Binding-site contacts:
Ligand atom O30 contacts residue HIS172 of chain 2.A at 3.6 Å.
Ligand atom C21 contacts residue CYS145 of chain 2.A at 1.8 Å (hydrophobic).
Ligand atom C29 contacts residue HIS163 of chain 2.A at 3.7 Å.
Ligand atom O8 contacts residue GLU166 of chain 2.A at 3.8 Å.
Ligand atom N28 contacts residue SER1 of chain 1.A at 3.8 Å.
Ligand atom C15 contacts residue HIS164 of chain 2.A at 3.9 Å.
Ligand atom C12 contacts residue HIS164 of chain 2.A at 3.7 Å.
Ligand atom N28 contacts residue PHE140 of chain 2.A at 3.4 Å (h-bond).
Ligand atom C5 contacts residue ASN142 of chain 2.A at 3.7 Å.
Ligand atom N19 contacts residue MET165 of chain 2.A at 4.0 Å.
Ligand atom C24 contacts residue SER144 of chain 2.A at 4.0 Å.
Ligand atom O10 contacts residue MET165 of chain 2.A at 3.4 Å.
Ligand atom N28 contacts residue GLU166 of chain 2.A at 3.1 Å (salt-bridge).
Ligand atom C24 contacts residue CYS145 of chain 2.A at 3.1 Å (hydrophobic).
Ligand atom C26 contacts residue LEU141 of chain 2.A at 4.0 Å (hydrophobic).
Ligand atom N19 contacts residue HIS164 of chain 2.A at 2.9 Å (h-bond).
Ligand atom O30 contacts residue HIS163 of chain 2.A at 2.7 Å (h-bond).
Ligand atom O22 contacts residue GLY143 of chain 2.A at 3.4 Å (h-bond).
Ligand atom O10 contacts residue GLU166 of chain 2.A at 3.0 Å (salt-bridge).
Ligand atom O22 contacts residue SER144 of chain 2.A at 3.6 Å.
Ligand atom C20 contacts residue CYS145 of chain 2.A at 2.7 Å (hydrophobic).
Ligand atom C20 contacts residue HIS164 of chain 2.A at 3.9 Å.
Ligand atom O30 contacts residue GLU166 of chain 2.A at 3.4 Å.
Ligand atom C13 contacts residue MET49 of chain 2.A at 4.0 Å (hydrophobic).
Ligand atom N19 contacts residue CYS145 of chain 2.A at 3.0 Å (h-bond).
Ligand atom C24 contacts residue HIS163 of chain 2.A at 3.8 Å.
Ligand atom C26 contacts residue ASN142 of chain 2.A at 3.8 Å.
Ligand atom C13 contacts residue HIS41 of chain 2.A at 3.8 Å.
Ligand atom O30 contacts residue MET165 of chain 2.A at 3.8 Å.
Ligand atom C21 contacts residue HIS41 of chain 2.A at 3.7 Å.
Ligand atom O22 contacts residue CYS145 of chain 2.A at 2.7 Å (h-bond).
Ligand atom C29 contacts residue GLU166 of chain 2.A at 3.5 Å.
Ligand atom O30 contacts residue PHE140 of chain 2.A at 3.6 Å.
Ligand atom C15 contacts residue MET165 of chain 2.A at 4.0 Å (hydrophobic).
Ligand atom C16 contacts residue MET49 of chain 2.A at 3.5 Å (hydrophobic).
Ligand atom C17 contacts residue HIS164 of chain 2.A at 3.8 Å.
Ligand atom C27 contacts residue ASN142 of chain 2.A at 4.0 Å.
Ligand atom C4 contacts residue ASN142 of chain 2.A at 3.9 Å.
Ligand atom C7 contacts residue GLU166 of chain 2.A at 3.1 Å.
Ligand atom C16 contacts residue HIS41 of chain 2.A at 3.8 Å.

This protein binds this small molecule.
Small molecule (SMILES): CC(C)C[C@H](NC(=O)OCc1ccccc1)C(=O)N[C@@H](C[C@@H]1CCNC1=O)[C@@H](O)S(=O)(=O)O

Sequence of chain 2.A:
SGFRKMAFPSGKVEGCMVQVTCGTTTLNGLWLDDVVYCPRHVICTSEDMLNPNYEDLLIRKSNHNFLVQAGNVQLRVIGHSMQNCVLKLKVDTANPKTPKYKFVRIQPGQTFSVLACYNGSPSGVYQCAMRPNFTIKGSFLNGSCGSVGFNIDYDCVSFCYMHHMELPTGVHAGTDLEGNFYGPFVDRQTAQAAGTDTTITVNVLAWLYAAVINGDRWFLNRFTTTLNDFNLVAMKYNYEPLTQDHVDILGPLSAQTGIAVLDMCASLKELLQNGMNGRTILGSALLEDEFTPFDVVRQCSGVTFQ

Sequence of chain 1.A:
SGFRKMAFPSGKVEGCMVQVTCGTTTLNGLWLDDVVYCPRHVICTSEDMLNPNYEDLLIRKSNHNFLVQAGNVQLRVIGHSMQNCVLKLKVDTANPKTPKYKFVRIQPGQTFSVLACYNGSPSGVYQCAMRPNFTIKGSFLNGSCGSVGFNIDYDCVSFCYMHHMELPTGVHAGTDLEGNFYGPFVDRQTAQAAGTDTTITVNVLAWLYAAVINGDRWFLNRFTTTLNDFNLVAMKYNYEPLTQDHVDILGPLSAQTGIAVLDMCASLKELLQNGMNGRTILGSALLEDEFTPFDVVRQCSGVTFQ